Binding-site contacts:
Ligand atom O5 contacts residue SER284 of chain 5.E at 4.4 Å.
Ligand atom O4 contacts residue ASN318 of chain 5.E at 4.4 Å.
Ligand atom C6 contacts residue ASN318 of chain 5.E at 3.3 Å.
Ligand atom O6 contacts residue ASN318 of chain 5.E at 3.3 Å.
Ligand atom C6 contacts residue SER284 of chain 5.E at 3.2 Å.
Ligand atom C5 contacts residue SER284 of chain 5.E at 4.5 Å.
Ligand atom O6 contacts residue SER284 of chain 5.E at 2.9 Å (h-bond).

Sequence of chain 5.E:
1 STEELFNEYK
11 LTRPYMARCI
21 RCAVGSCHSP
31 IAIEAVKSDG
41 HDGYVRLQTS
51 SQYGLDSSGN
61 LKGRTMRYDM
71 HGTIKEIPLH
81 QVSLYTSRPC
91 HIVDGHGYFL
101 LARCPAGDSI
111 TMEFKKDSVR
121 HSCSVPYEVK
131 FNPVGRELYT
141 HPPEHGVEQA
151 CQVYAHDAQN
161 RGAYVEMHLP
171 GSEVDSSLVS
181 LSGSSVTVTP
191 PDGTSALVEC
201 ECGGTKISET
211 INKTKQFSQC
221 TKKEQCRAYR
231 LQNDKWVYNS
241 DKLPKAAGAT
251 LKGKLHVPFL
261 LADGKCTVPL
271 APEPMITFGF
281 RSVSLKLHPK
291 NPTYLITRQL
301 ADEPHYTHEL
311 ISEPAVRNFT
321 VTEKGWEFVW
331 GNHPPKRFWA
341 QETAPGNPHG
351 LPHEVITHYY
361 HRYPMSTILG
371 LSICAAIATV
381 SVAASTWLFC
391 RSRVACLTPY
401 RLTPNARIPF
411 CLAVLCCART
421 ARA

A small-molecule ligand and the protein it binds are described below.
Small molecule (SMILES): CC(=O)N[C@@H]1[C@@H](O)[C@H](O)[C@@H](CO)O[C@H]1O